Binding-site contacts:
Ligand atom C2 contacts residue TYR176 of chain 1.A at 3.3 Å (hydrophobic).
Ligand atom PA contacts residue CA1 of chain 1.C at 3.4 Å.
Ligand atom O6 contacts residue LYS197 of chain 1.A at 3.0 Å (salt-bridge).
Ligand atom O1G contacts residue LYS33 of chain 1.A at 2.9 Å (salt-bridge).
Ligand atom O5' contacts residue NA1 of chain 1.E at 3.4 Å (h-bond).
Ligand atom O2' contacts residue GLY175 of chain 1.A at 3.2 Å.
Ligand atom O2B contacts residue CA1 of chain 1.C at 2.3 Å.
Ligand atom O6 contacts residue HIS202 of chain 1.A at 2.8 Å.
Ligand atom O3' contacts residue SER105 of chain 1.A at 3.2 Å (h-bond).
Ligand atom O1B contacts residue ASN30 of chain 1.A at 2.7 Å (h-bond).
Ligand atom N3 contacts residue PHE138 of chain 1.A at 3.4 Å.
Ligand atom O1A contacts residue CA1 of chain 1.C at 2.5 Å.
Ligand atom O4' contacts residue GLY91 of chain 1.A at 3.4 Å.
Ligand atom O2G contacts residue LYS73 of chain 1.A at 2.7 Å (salt-bridge).
Ligand atom N1 contacts residue ASP177 of chain 1.A at 2.6 Å (salt-bridge).
Ligand atom PB contacts residue CA1 of chain 1.C at 3.3 Å.
Ligand atom O2G contacts residue CA1 of chain 1.C at 2.5 Å.
Ligand atom C2 contacts residue PHE174 of chain 1.A at 3.1 Å (hydrophobic).
Ligand atom C8 contacts residue SER90 of chain 1.A at 3.0 Å.
Ligand atom C2 contacts residue ASP177 of chain 1.A at 3.0 Å.
Ligand atom O2A contacts residue LYS73 of chain 1.A at 3.4 Å (salt-bridge).
Ligand atom O3G contacts residue GLY29 of chain 1.A at 2.9 Å (h-bond).
Ligand atom O2A contacts residue LYS33 of chain 1.A at 2.8 Å (salt-bridge).
Ligand atom O6 contacts residue ARG203 of chain 1.A at 3.0 Å (salt-bridge).
Ligand atom O1A contacts residue NA1 of chain 1.E at 3.0 Å (h-bond).
Ligand atom O1A contacts residue GLU61 of chain 1.A at 3.3 Å (salt-bridge).
Ligand atom O3A contacts residue LYS33 of chain 1.A at 2.9 Å (salt-bridge).
Ligand atom O2' contacts residue NA1 of chain 1.D at 2.7 Å (h-bond).
Ligand atom C5' contacts residue SER90 of chain 1.A at 2.9 Å.
Ligand atom O1G contacts residue THR28 of chain 1.A at 2.7 Å (h-bond).
Ligand atom N7 contacts residue HIS202 of chain 1.A at 3.3 Å (h-bond).
Ligand atom N7 contacts residue SER90 of chain 1.A at 3.4 Å (h-bond).
Ligand atom O3G contacts residue THR28 of chain 1.A at 3.4 Å (h-bond).
Ligand atom N3 contacts residue TYR176 of chain 1.A at 3.3 Å (h-bond).
Ligand atom O3' contacts residue ALA106 of chain 1.A at 3.3 Å (h-bond).
Ligand atom O2A contacts residue SER90 of chain 1.A at 3.1 Å (h-bond).
Ligand atom O3A contacts residue CA1 of chain 1.C at 3.3 Å.
Ligand atom N7 contacts residue ARG203 of chain 1.A at 3.0 Å (salt-bridge).
Ligand atom O1G contacts residue LYS73 of chain 1.A at 3.4 Å (salt-bridge).
Ligand atom C2 contacts residue PHE138 of chain 1.A at 3.2 Å (hydrophobic).

The protein below binds the small molecule below.
Small molecule (SMILES): O=P(O)(O)O[P](=O)(O)O[P](=O)(O)OC[C@H]1O[C@@H](n2cnc3c(O)ncnc32)[C@H](O)[C@@H]1O

Sequence of chain 1.A:
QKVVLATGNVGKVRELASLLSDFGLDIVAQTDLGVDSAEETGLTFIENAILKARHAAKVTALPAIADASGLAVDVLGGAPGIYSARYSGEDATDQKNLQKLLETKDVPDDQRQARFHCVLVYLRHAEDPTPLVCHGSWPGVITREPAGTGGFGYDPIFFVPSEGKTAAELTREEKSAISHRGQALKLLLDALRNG